Sequence of chain 1.A:
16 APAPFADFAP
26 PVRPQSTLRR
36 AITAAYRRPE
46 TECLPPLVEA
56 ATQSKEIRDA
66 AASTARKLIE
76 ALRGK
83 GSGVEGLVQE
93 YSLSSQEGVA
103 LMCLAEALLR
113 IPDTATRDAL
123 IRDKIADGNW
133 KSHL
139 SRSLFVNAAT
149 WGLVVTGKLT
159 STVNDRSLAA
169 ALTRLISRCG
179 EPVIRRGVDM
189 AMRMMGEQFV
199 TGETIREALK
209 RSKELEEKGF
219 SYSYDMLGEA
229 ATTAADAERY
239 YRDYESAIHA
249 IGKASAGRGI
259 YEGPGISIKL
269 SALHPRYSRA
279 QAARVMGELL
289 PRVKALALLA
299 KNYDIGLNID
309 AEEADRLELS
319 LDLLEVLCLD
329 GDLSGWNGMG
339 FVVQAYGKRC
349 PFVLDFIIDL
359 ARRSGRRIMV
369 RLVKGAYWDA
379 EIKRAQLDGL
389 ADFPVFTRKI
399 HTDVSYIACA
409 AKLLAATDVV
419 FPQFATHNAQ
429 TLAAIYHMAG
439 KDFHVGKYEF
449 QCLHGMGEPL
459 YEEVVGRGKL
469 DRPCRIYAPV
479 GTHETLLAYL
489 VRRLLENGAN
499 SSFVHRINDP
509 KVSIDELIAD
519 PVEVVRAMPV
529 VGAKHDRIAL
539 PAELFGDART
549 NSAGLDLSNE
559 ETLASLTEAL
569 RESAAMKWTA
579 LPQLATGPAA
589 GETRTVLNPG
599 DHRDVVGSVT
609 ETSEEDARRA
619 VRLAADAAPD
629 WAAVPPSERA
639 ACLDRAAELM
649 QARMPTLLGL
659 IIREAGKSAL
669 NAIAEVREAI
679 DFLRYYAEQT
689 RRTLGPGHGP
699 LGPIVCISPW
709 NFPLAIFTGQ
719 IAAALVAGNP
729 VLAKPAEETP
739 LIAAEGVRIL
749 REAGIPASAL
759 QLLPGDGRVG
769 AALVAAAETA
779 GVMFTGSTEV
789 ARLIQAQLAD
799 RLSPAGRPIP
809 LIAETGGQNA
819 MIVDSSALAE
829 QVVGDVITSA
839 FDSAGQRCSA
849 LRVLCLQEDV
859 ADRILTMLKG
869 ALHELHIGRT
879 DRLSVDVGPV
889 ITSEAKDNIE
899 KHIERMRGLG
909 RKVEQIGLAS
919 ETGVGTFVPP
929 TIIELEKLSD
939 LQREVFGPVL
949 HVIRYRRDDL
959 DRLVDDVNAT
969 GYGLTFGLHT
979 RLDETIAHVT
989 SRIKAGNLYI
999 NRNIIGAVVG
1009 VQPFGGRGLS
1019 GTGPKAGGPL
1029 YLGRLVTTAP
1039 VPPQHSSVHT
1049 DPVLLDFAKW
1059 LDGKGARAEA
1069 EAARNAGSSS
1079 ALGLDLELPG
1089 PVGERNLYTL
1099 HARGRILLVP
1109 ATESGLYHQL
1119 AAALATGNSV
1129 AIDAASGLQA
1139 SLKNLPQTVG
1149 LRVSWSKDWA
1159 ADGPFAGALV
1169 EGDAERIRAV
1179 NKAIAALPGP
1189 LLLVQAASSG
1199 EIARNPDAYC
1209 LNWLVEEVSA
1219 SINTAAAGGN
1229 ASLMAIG

Binding-site contacts:
Ligand atom CD contacts residue MET574 of chain 1.A at 4.0 Å (hydrophobic).
Ligand atom CA contacts residue ARG746 of chain 1.A at 3.8 Å.
Ligand atom O contacts residue ARG746 of chain 1.A at 2.8 Å (salt-bridge).
Ligand atom O contacts residue TRP576 of chain 1.A at 3.4 Å.
Ligand atom OXT contacts residue ARG746 of chain 1.A at 3.3 Å (salt-bridge).
Ligand atom CB contacts residue LYS575 of chain 1.A at 3.9 Å.
Ligand atom CD contacts residue TRP576 of chain 1.A at 3.5 Å (hydrophobic).
Ligand atom O contacts residue LYS575 of chain 1.A at 3.9 Å.
Ligand atom C contacts residue ARG746 of chain 1.A at 3.0 Å.
Ligand atom N contacts residue ARG746 of chain 1.A at 3.6 Å.
Ligand atom OXT contacts residue TRP576 of chain 1.A at 4.4 Å.
Ligand atom N contacts residue GLU743 of chain 1.A at 4.0 Å.
Ligand atom CG contacts residue LYS575 of chain 1.A at 3.6 Å.
Ligand atom OXT contacts residue THR577 of chain 1.A at 2.7 Å (h-bond).
Ligand atom CG contacts residue MET574 of chain 1.A at 4.0 Å (hydrophobic).
Ligand atom CG contacts residue TRP576 of chain 1.A at 4.3 Å (hydrophobic).
Ligand atom O contacts residue THR577 of chain 1.A at 2.9 Å (h-bond).
Ligand atom C contacts residue THR577 of chain 1.A at 3.5 Å.
Ligand atom OXT contacts residue LYS575 of chain 1.A at 3.7 Å.
Ligand atom N contacts residue TRP576 of chain 1.A at 3.4 Å.
Ligand atom C contacts residue TRP576 of chain 1.A at 4.1 Å (hydrophobic).
Ligand atom C contacts residue LYS575 of chain 1.A at 3.8 Å.
Ligand atom CD contacts residue ARG651 of chain 1.A at 4.4 Å.
Ligand atom CA contacts residue LYS575 of chain 1.A at 4.5 Å.

A small-molecule ligand and the protein it binds are described below.
Small molecule (SMILES): O=C(O)[C@H]1CCCN1